Binding-site contacts:
Ligand atom C23 contacts residue GLN77 of chain 1.A at 3.5 Å.
Ligand atom O4 contacts residue TYR202 of chain 1.A at 2.6 Å (h-bond).
Ligand atom O31 contacts residue ASP36 of chain 1.A at 2.5 Å (salt-bridge).
Ligand atom O23 contacts residue THR235 of chain 1.A at 3.5 Å.
Ligand atom C13 contacts residue GLY234 of chain 1.A at 3.4 Å.
Ligand atom C54 contacts residue PRO74 of chain 1.A at 3.1 Å (hydrophobic).
Ligand atom O12 contacts residue THR236 of chain 1.A at 3.1 Å (h-bond).
Ligand atom O23 contacts residue ARG239 of chain 1.A at 3.4 Å.
Ligand atom C38 contacts residue GLY38 of chain 1.A at 3.5 Å.
Ligand atom C11 contacts residue GLY234 of chain 1.A at 3.4 Å.
Ligand atom C32 contacts residue ASP232 of chain 1.A at 3.5 Å.
Ligand atom C16 contacts residue GLY234 of chain 1.A at 3.5 Å.
Ligand atom C14 contacts residue SER233 of chain 1.A at 3.1 Å.
Ligand atom N12 contacts residue GLY234 of chain 1.A at 3.6 Å.
Ligand atom C43 contacts residue PRO74 of chain 1.A at 3.5 Å (hydrophobic).
Ligand atom C37 contacts residue ASP232 of chain 1.A at 3.3 Å.
Ligand atom C36 contacts residue LEU34 of chain 1.A at 3.4 Å (hydrophobic).
Ligand atom C11 contacts residue GLY17 of chain 1.A at 3.4 Å.
Ligand atom O31 contacts residue ASP232 of chain 1.A at 2.6 Å (salt-bridge).
Ligand atom N4 contacts residue GLY38 of chain 1.A at 3.0 Å (h-bond).
Ligand atom C54 contacts residue TYR75 of chain 1.A at 3.5 Å (hydrophobic).
Ligand atom N3 contacts residue GLY234 of chain 1.A at 3.0 Å (h-bond).
Ligand atom C32 contacts residue ASP36 of chain 1.A at 3.6 Å.
Ligand atom C15 contacts residue GLY15 of chain 1.A at 3.2 Å.
Ligand atom N11 contacts residue THR236 of chain 1.A at 2.5 Å (h-bond).
Ligand atom N12 contacts residue THR236 of chain 1.A at 3.5 Å (h-bond).
Ligand atom C22 contacts residue GLN77 of chain 1.A at 3.6 Å.
Ligand atom O12 contacts residue THR235 of chain 1.A at 3.4 Å.
Ligand atom O2 contacts residue GLN77 of chain 1.A at 3.1 Å (h-bond).
Ligand atom O12 contacts residue GLY234 of chain 1.A at 3.5 Å (h-bond).
Ligand atom O32 contacts residue TYR75 of chain 1.A at 3.1 Å.
Ligand atom C35 contacts residue GLN77 of chain 1.A at 3.5 Å.
Ligand atom O2 contacts residue THR76 of chain 1.A at 3.4 Å.
Ligand atom O32 contacts residue THR76 of chain 1.A at 2.8 Å (h-bond).
Ligand atom C45 contacts residue TYR202 of chain 1.A at 3.6 Å (hydrophobic).
Ligand atom O22 contacts residue ARG239 of chain 1.A at 3.4 Å (salt-bridge).
Ligand atom N5 contacts residue PRO74 of chain 1.A at 2.8 Å (h-bond).
Ligand atom C35 contacts residue TYR75 of chain 1.A at 3.6 Å (hydrophobic).
Ligand atom C53 contacts residue THR76 of chain 1.A at 3.6 Å.
Ligand atom C41 contacts residue PRO74 of chain 1.A at 3.5 Å (hydrophobic).

Sequence of chain 1.A:
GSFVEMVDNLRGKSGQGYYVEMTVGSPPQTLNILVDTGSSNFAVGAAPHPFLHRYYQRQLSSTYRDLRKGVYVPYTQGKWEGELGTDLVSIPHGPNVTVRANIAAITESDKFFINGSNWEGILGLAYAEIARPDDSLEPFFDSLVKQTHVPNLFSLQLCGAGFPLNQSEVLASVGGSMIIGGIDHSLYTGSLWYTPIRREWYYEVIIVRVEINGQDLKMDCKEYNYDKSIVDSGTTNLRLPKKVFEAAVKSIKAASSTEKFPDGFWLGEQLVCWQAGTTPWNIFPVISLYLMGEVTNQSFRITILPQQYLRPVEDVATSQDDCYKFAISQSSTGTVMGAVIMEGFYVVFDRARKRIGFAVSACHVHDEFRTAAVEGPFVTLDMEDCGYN

This small molecule binds to this protein.
Small molecule (SMILES): Cc1cc(C)n(COC(=O)N[C@@H](CS(C)(=O)=O)C(=O)N[C@@H](CC(C)C)[C@@H](O)C[C@@H](C)C(=O)N[C@H](C(=O)NCC(C)C)C(C)C)n1